Sequence of chain 51.A:
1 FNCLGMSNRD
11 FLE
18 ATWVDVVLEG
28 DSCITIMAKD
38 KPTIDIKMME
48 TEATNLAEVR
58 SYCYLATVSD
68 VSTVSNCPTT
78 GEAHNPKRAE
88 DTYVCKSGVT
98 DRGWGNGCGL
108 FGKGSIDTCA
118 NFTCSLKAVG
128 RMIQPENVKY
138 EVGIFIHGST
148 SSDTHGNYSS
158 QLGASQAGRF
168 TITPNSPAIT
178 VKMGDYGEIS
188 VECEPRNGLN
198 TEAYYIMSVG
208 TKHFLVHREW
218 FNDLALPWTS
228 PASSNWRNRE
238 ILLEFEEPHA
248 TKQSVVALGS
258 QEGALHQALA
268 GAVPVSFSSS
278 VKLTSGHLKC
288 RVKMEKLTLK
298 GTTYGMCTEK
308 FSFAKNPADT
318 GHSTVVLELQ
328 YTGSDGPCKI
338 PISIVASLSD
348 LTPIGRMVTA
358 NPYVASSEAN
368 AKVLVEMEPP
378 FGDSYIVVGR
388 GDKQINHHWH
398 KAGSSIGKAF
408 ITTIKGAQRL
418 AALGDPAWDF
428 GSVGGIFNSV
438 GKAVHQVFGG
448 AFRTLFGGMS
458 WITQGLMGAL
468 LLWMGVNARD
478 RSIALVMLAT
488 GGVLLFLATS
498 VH

Binding-site contacts:
Ligand atom C4 contacts residue ASN154 of chain 51.A at 4.2 Å.
Ligand atom C1 contacts residue ASN154 of chain 51.A at 1.4 Å.
Ligand atom N2 contacts residue SER156 of chain 51.A at 4.2 Å.
Ligand atom N2 contacts residue ASN154 of chain 51.A at 3.0 Å (h-bond).
Ligand atom O5 contacts residue ASN154 of chain 51.A at 2.4 Å (h-bond).
Ligand atom O7 contacts residue ASN154 of chain 51.A at 3.6 Å.
Ligand atom C2 contacts residue ASN154 of chain 51.A at 2.5 Å.
Ligand atom C7 contacts residue ASN154 of chain 51.A at 3.4 Å.
Ligand atom C1 contacts residue SER156 of chain 51.A at 3.3 Å.
Ligand atom O5 contacts residue SER156 of chain 51.A at 3.9 Å.
Ligand atom C3 contacts residue ASN154 of chain 51.A at 3.9 Å.
Ligand atom C2 contacts residue SER156 of chain 51.A at 4.3 Å.
Ligand atom C5 contacts residue ASN154 of chain 51.A at 3.6 Å.
Ligand atom C5 contacts residue SER156 of chain 51.A at 3.9 Å.
Ligand atom C8 contacts residue ASN154 of chain 51.A at 3.9 Å.

This small molecule binds to this protein.
Small molecule (SMILES): CC(=O)N[C@@H]1[C@@H](O)[C@H](O)[C@@H](CO)O[C@H]1O